A small-molecule ligand and the protein it binds are described below.
Small molecule (SMILES): CC(=O)N[C@@H]1[C@@H](O)[C@H](O)[C@@H](CO)O[C@H]1O

Sequence of chain 1.D:
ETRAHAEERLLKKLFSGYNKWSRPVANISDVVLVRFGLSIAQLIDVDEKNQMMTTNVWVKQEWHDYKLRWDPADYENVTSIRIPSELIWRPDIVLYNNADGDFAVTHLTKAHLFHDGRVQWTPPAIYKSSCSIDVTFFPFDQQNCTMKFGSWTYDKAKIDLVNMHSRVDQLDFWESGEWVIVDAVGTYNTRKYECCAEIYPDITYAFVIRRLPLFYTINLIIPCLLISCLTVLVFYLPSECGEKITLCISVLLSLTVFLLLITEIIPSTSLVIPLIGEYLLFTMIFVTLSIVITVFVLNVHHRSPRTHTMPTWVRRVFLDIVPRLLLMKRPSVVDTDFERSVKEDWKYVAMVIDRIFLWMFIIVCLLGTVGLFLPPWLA

Binding-site contacts:
Ligand atom C4 contacts residue ASN81 of chain 1.D at 4.2 Å.
Ligand atom O7 contacts residue ASN81 of chain 1.D at 3.1 Å (h-bond).
Ligand atom C8 contacts residue ASN81 of chain 1.D at 4.3 Å.
Ligand atom C3 contacts residue ASN81 of chain 1.D at 3.8 Å.
Ligand atom O5 contacts residue ASN81 of chain 1.D at 2.4 Å (h-bond).
Ligand atom C7 contacts residue ASN81 of chain 1.D at 3.2 Å.
Ligand atom O6 contacts residue THR83 of chain 1.D at 4.2 Å.
Ligand atom N2 contacts residue ASN81 of chain 1.D at 2.9 Å (h-bond).
Ligand atom C5 contacts residue ASN81 of chain 1.D at 3.7 Å.
Ligand atom C2 contacts residue ASN81 of chain 1.D at 2.4 Å.
Ligand atom C1 contacts residue ASN81 of chain 1.D at 1.4 Å.